Binding-site contacts:
Ligand atom C8 contacts residue PHE213 of chain 1.A at 4.3 Å (hydrophobic).
Ligand atom C5 contacts residue SER275 of chain 1.A at 3.6 Å.
Ligand atom C3 contacts residue SER275 of chain 1.A at 3.4 Å.
Ligand atom C3 contacts residue CYS274 of chain 1.A at 4.1 Å (hydrophobic).
Ligand atom O5 contacts residue SER275 of chain 1.A at 4.3 Å.
Ligand atom C6 contacts residue NAG1 of chain 1.R at 3.7 Å.
Ligand atom C3 contacts residue SER276 of chain 1.A at 4.5 Å.
Ligand atom C5 contacts residue NAG1 of chain 1.R at 4.0 Å.
Ligand atom O7 contacts residue VAL92 of chain 1.A at 3.7 Å.
Ligand atom O4 contacts residue SER275 of chain 1.A at 4.0 Å.
Ligand atom C8 contacts residue CYS274 of chain 1.A at 3.5 Å (hydrophobic).
Ligand atom O5 contacts residue NAG1 of chain 1.R at 4.2 Å.
Ligand atom C1 contacts residue SER275 of chain 1.A at 4.1 Å.
Ligand atom O3 contacts residue ARG273 of chain 1.A at 3.9 Å.
Ligand atom C7 contacts residue VAL92 of chain 1.A at 3.8 Å (hydrophobic).
Ligand atom C5 contacts residue ASN100 of chain 1.A at 3.6 Å.
Ligand atom C8 contacts residue SER276 of chain 1.A at 3.9 Å.
Ligand atom C4 contacts residue SER275 of chain 1.A at 3.9 Å.
Ligand atom N2 contacts residue ASN100 of chain 1.A at 2.9 Å (h-bond).
Ligand atom C7 contacts residue CYS274 of chain 1.A at 4.0 Å (hydrophobic).
Ligand atom C1 contacts residue SER276 of chain 1.A at 3.5 Å.
Ligand atom C8 contacts residue VAL92 of chain 1.A at 3.9 Å (hydrophobic).
Ligand atom N2 contacts residue SER276 of chain 1.A at 3.2 Å.
Ligand atom O3 contacts residue SER275 of chain 1.A at 4.4 Å.
Ligand atom C4 contacts residue ASN100 of chain 1.A at 4.0 Å.
Ligand atom O7 contacts residue PRO50 of chain 1.A at 3.5 Å.
Ligand atom N2 contacts residue SER275 of chain 1.A at 4.1 Å.
Ligand atom C2 contacts residue ASN100 of chain 1.A at 2.3 Å.
Ligand atom N2 contacts residue CYS274 of chain 1.A at 3.8 Å.
Ligand atom C7 contacts residue ASN100 of chain 1.A at 3.9 Å.
Ligand atom O4 contacts residue ARG273 of chain 1.A at 4.3 Å.
Ligand atom C7 contacts residue SER276 of chain 1.A at 4.2 Å.
Ligand atom C2 contacts residue SER275 of chain 1.A at 4.1 Å.
Ligand atom O7 contacts residue ASN100 of chain 1.A at 4.2 Å.
Ligand atom O3 contacts residue CYS274 of chain 1.A at 4.4 Å.
Ligand atom C2 contacts residue SER276 of chain 1.A at 3.9 Å.
Ligand atom C8 contacts residue ASN214 of chain 1.A at 3.8 Å.
Ligand atom C3 contacts residue ASN100 of chain 1.A at 3.7 Å.
Ligand atom C1 contacts residue ASN100 of chain 1.A at 1.4 Å.
Ligand atom O5 contacts residue ASN100 of chain 1.A at 2.4 Å (h-bond).

Sequence of chain 1.A:
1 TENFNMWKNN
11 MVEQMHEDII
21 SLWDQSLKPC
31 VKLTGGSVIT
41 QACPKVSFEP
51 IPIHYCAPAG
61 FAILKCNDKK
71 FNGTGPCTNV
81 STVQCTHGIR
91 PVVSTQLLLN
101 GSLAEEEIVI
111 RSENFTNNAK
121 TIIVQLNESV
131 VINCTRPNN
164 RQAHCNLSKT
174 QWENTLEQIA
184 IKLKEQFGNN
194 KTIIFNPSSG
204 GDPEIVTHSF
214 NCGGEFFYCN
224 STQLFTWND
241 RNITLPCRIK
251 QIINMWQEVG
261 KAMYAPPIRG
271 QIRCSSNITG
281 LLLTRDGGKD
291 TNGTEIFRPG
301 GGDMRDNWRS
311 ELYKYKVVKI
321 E

A protein and the small-molecule ligand that binds it are described below.
Small molecule (SMILES): CC(=O)N[C@@H]1[C@@H](O)[C@H](O)[C@@H](CO)O[C@H]1O